Sequence of chain 6.D:
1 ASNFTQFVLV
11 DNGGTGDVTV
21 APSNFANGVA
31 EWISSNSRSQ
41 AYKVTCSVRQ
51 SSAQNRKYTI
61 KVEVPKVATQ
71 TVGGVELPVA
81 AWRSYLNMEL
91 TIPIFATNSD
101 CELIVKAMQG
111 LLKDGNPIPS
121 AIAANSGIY

Binding-site contacts:
Ligand atom N6 contacts residue THR59 of chain 7.C at 2.9 Å (h-bond).
Ligand atom OP2 contacts residue ARG49 of chain 6.D at 2.4 Å (salt-bridge).
Ligand atom O4' contacts residue LYS61 of chain 7.C at 3.1 Å (salt-bridge).
Ligand atom N6 contacts residue CYS46 of chain 7.C at 3.4 Å (h-bond).
Ligand atom C6 contacts residue THR45 of chain 7.C at 3.5 Å.
Ligand atom C3' contacts residue TYR85 of chain 7.C at 3.3 Å (hydrophobic).
Ligand atom C2' contacts residue GLU63 of chain 7.C at 3.5 Å.
Ligand atom C5' contacts residue TYR85 of chain 7.C at 3.1 Å (hydrophobic).
Ligand atom OP2 contacts residue TYR85 of chain 7.C at 2.5 Å (h-bond).
Ligand atom N1 contacts residue SER47 of chain 7.C at 2.7 Å (h-bond).
Ligand atom C4' contacts residue TYR85 of chain 7.C at 3.3 Å (hydrophobic).
Ligand atom C6 contacts residue TYR85 of chain 7.C at 3.5 Å (hydrophobic).
Ligand atom OP2 contacts residue LYS43 of chain 7.C at 3.2 Å (salt-bridge).
Ligand atom P contacts residue ARG49 of chain 6.D at 2.9 Å.
Ligand atom N6 contacts residue THR45 of chain 7.C at 2.9 Å (h-bond).
Ligand atom C5 contacts residue THR45 of chain 7.C at 3.3 Å.
Ligand atom O3' contacts residue TYR85 of chain 7.C at 3.6 Å.
Ligand atom OP1 contacts residue ARG49 of chain 6.D at 2.5 Å (salt-bridge).
Ligand atom N1 contacts residue THR59 of chain 7.C at 3.6 Å.
Ligand atom C5' contacts residue SER51 of chain 6.D at 3.5 Å.
Ligand atom OP1 contacts residue SER52 of chain 6.D at 3.0 Å.
Ligand atom O2' contacts residue GLU63 of chain 7.C at 3.0 Å (salt-bridge).
Ligand atom C2 contacts residue SER47 of chain 7.C at 3.0 Å.
Ligand atom O2' contacts residue TYR85 of chain 7.C at 3.5 Å.
Ligand atom OP2 contacts residue LYS57 of chain 6.D at 3.4 Å.
Ligand atom P contacts residue TYR85 of chain 7.C at 3.5 Å.
Ligand atom C4 contacts residue TYR85 of chain 7.C at 3.5 Å (hydrophobic).
Ligand atom OP1 contacts residue SER51 of chain 6.D at 2.7 Å (h-bond).
Ligand atom OP2 contacts residue LYS57 of chain 6.D at 2.7 Å (salt-bridge).
Ligand atom C2' contacts residue TYR85 of chain 7.C at 3.4 Å (hydrophobic).
Ligand atom P contacts residue SER51 of chain 6.D at 3.4 Å.
Ligand atom OP2 contacts residue SER51 of chain 6.D at 3.2 Å (h-bond).
Ligand atom C5 contacts residue TYR85 of chain 7.C at 3.5 Å (hydrophobic).
Ligand atom OP1 contacts residue ASN55 of chain 6.D at 3.3 Å (h-bond).
Ligand atom N7 contacts residue THR45 of chain 7.C at 2.6 Å (h-bond).
Ligand atom O3' contacts residue SER51 of chain 6.D at 3.5 Å (h-bond).
Ligand atom OP2 contacts residue ASN55 of chain 6.D at 3.2 Å (h-bond).
Ligand atom O2 contacts residue ASN87 of chain 7.C at 3.2 Å (h-bond).
Ligand atom N1 contacts residue TYR85 of chain 7.C at 3.6 Å.
Ligand atom OP1 contacts residue SER51 of chain 6.D at 3.3 Å.

The small molecule below binds the protein below.
Small molecule (SMILES): Nc1ccn([C@@H]2O[C@H](CO[P](=O)(O)O[C@H]3[C@@H](O)[C@H](n4ccc(N)nc4=O)O[C@@H]3CO[P](=O)(O)O[C@H]3[C@@H](O)[C@H](n4cnc5c(N)ncnc54)O[C@@H]3CO[P](=O)(O)O[C@H]3[C@@H](O)[C@H](n4ccc(N)nc4=O)O[C@@H]3CO[P](=O)(O)O[C@H]3[C@@H](O)[C@H](n4ccc(=O)[nH]c4=O)O[C@@H]3CO[P](=O)(O)O[C@H]3[C@@H](O)[C@H](n4cnc5c(N)ncnc54)O[C@@H]3CO[P](=O)(O)O[C@H]3[C@@H](O)[C@H](n4cnc5c(=O)nc(N)[nH]c54)O[C@@H]3CO[P](=O)(O)O[C@H]3[C@@H](O)[C@H](n4cnc5c(=O)nc(N)[nH]c54)O[C@@H]3CO)[C@@H](O)[C@H]2O)c(=O)n1

Sequence of chain 7.C:
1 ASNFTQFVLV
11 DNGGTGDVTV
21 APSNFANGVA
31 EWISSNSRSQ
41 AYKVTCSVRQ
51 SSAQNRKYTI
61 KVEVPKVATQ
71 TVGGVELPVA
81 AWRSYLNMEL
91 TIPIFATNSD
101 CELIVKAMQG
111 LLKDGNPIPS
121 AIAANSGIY